Sequence of chain 1.A:
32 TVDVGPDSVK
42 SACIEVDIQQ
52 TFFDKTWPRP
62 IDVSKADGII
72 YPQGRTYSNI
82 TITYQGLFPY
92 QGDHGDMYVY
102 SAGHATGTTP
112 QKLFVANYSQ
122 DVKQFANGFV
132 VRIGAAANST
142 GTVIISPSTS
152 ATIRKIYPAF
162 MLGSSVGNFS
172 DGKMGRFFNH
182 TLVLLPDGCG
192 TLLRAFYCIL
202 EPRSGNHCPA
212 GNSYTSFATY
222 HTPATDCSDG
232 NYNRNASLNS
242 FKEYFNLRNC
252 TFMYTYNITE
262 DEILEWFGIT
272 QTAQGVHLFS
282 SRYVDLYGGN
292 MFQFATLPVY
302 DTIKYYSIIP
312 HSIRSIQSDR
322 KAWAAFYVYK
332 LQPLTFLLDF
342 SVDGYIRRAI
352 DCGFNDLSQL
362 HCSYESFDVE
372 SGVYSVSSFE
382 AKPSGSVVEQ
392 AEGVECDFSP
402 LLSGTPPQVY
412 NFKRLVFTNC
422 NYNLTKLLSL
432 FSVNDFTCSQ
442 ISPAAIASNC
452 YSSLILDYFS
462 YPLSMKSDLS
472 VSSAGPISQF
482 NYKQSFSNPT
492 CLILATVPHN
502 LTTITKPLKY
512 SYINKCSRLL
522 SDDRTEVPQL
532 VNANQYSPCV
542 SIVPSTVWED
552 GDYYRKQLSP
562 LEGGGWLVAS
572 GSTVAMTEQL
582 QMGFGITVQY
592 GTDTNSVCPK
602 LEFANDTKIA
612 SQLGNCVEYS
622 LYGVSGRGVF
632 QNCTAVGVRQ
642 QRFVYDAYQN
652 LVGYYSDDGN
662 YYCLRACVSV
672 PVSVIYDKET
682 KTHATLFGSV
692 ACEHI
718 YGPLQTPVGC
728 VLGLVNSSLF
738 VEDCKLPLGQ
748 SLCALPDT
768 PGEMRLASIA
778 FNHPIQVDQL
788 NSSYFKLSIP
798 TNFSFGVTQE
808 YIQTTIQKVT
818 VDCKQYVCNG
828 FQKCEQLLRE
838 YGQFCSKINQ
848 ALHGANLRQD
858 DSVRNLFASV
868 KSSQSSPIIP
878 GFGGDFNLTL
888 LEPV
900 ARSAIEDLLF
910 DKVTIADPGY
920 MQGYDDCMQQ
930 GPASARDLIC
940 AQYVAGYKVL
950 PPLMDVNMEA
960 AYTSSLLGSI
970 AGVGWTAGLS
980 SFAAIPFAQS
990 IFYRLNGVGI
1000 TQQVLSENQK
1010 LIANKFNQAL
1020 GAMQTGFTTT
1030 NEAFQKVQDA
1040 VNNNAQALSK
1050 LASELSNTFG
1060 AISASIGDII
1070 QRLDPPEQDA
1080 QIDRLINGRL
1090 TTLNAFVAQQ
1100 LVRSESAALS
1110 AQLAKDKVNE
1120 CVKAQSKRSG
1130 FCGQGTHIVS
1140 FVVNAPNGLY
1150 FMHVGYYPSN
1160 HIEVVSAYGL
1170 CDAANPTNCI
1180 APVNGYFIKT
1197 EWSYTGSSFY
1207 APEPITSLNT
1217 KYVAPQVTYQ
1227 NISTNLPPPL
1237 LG

Binding-site contacts:
Ligand atom C7 contacts residue ASN258 of chain 1.A at 3.5 Å.
Ligand atom C8 contacts residue ARG235 of chain 1.A at 4.0 Å.
Ligand atom C4 contacts residue ASN258 of chain 1.A at 4.3 Å.
Ligand atom C6 contacts residue ARG235 of chain 1.A at 3.8 Å.
Ligand atom C1 contacts residue ARG235 of chain 1.A at 4.0 Å.
Ligand atom C1 contacts residue ASN258 of chain 1.A at 1.5 Å.
Ligand atom O7 contacts residue ASN258 of chain 1.A at 3.6 Å (h-bond).
Ligand atom C3 contacts residue ASN258 of chain 1.A at 3.9 Å.
Ligand atom C2 contacts residue ASN258 of chain 1.A at 2.5 Å.
Ligand atom O5 contacts residue ASN258 of chain 1.A at 2.4 Å (h-bond).
Ligand atom O5 contacts residue ARG235 of chain 1.A at 3.8 Å.
Ligand atom C5 contacts residue ASN258 of chain 1.A at 3.8 Å.
Ligand atom N2 contacts residue ASN258 of chain 1.A at 3.0 Å (h-bond).
Ligand atom C5 contacts residue ARG235 of chain 1.A at 3.9 Å.

The small molecule below binds the protein below.
Small molecule (SMILES): CC(=O)N[C@H]1[C@H](O[C@H]2[C@H](O)[C@@H](NC(C)=O)CO[C@@H]2CO)O[C@H](CO)[C@@H](O)[C@@H]1O